This small molecule binds to this protein.
Small molecule (SMILES): [H]/N=C(\Nc1cccc(COC[C@@H]2C[C@H](OCc3cccc(N/C(=N\[H])c4cccs4)c3)CN2)c1)c1cccs1

Binding-site contacts:
Ligand atom C13 contacts residue VAL271 of chain 1.B at 3.7 Å (hydrophobic).
Ligand atom C16 contacts residue HEM1 of chain 1.H at 3.7 Å.
Ligand atom C03 contacts residue SER289 of chain 1.B at 3.7 Å.
Ligand atom C5' contacts residue TRP382 of chain 1.B at 3.4 Å (hydrophobic).
Ligand atom C11 contacts residue HEM1 of chain 1.H at 3.6 Å.
Ligand atom C04 contacts residue PRO269 of chain 1.B at 3.6 Å (hydrophobic).
Ligand atom N1' contacts residue HEM1 of chain 1.H at 3.4 Å (h-bond).
Ligand atom C26 contacts residue GLN411 of chain 1.B at 3.6 Å.
Ligand atom N07 contacts residue GLU296 of chain 1.B at 2.6 Å (salt-bridge).
Ligand atom C02 contacts residue SER289 of chain 1.B at 3.4 Å.
Ligand atom C17 contacts residue HEM1 of chain 1.H at 3.6 Å.
Ligand atom C14 contacts residue VAL271 of chain 1.B at 3.4 Å (hydrophobic).
Ligand atom S21 contacts residue GLN411 of chain 1.B at 3.5 Å (h-bond).
Ligand atom S01 contacts residue HEM1 of chain 1.H at 3.1 Å.
Ligand atom C06 contacts residue GLU296 of chain 1.B at 3.5 Å.
Ligand atom C14 contacts residue HEM1 of chain 1.H at 3.7 Å.
Ligand atom S01 contacts residue GLY290 of chain 1.B at 3.7 Å.
Ligand atom C02 contacts residue HEM1 of chain 1.H at 3.5 Å.
Ligand atom C15 contacts residue HEM1 of chain 1.H at 3.5 Å.
Ligand atom O18 contacts residue HEM1 of chain 1.H at 3.8 Å.
Ligand atom N28 contacts residue GLN411 of chain 1.B at 3.1 Å (h-bond).
Ligand atom C5' contacts residue HEM1 of chain 1.H at 3.5 Å.
Ligand atom C02 contacts residue PHE288 of chain 1.B at 3.7 Å (hydrophobic).
Ligand atom C13 contacts residue HEM1 of chain 1.H at 3.5 Å.
Ligand atom N08 contacts residue TRP291 of chain 1.B at 2.9 Å (h-bond).
Ligand atom N1' contacts residue TRP382 of chain 1.B at 3.7 Å.
Ligand atom C16 contacts residue GLU296 of chain 1.B at 3.5 Å.
Ligand atom C02 contacts residue GLY290 of chain 1.B at 3.1 Å.
Ligand atom N28 contacts residue ASP413 of chain 1.B at 3.4 Å (salt-bridge).
Ligand atom C03 contacts residue GLY290 of chain 1.B at 3.8 Å.
Ligand atom N08 contacts residue HEM1 of chain 1.H at 3.8 Å.
Ligand atom C5' contacts residue TYR410 of chain 1.B at 3.5 Å (hydrophobic).
Ligand atom C11 contacts residue GLU296 of chain 1.B at 3.3 Å.
Ligand atom C15 contacts residue VAL271 of chain 1.B at 3.6 Å (hydrophobic).
Ligand atom C03 contacts residue PHE288 of chain 1.B at 3.5 Å (hydrophobic).
Ligand atom C34 contacts residue TRP10 of chain 1.A at 3.5 Å (hydrophobic).
Ligand atom C03 contacts residue PRO269 of chain 1.B at 3.4 Å (hydrophobic).
Ligand atom C04 contacts residue VAL271 of chain 1.B at 3.7 Å (hydrophobic).
Ligand atom N08 contacts residue GLU296 of chain 1.B at 2.9 Å (salt-bridge).
Ligand atom C12 contacts residue HEM1 of chain 1.H at 3.5 Å.

Sequence of chain 1.B:
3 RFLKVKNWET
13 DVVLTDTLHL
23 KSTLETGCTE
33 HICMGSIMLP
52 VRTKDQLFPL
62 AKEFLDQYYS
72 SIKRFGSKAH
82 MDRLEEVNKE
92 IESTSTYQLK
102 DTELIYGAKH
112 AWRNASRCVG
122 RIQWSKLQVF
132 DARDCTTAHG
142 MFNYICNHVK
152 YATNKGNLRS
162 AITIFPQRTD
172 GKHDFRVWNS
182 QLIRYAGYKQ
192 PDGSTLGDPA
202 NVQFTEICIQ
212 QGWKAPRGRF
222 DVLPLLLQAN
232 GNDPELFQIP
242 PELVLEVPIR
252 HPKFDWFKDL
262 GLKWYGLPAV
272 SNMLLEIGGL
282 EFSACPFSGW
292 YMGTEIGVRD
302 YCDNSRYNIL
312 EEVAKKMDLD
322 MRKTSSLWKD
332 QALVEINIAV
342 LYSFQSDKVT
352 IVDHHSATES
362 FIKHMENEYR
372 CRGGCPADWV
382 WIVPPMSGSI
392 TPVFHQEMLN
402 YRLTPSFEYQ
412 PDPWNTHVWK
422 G

Sequence of chain 1.A:
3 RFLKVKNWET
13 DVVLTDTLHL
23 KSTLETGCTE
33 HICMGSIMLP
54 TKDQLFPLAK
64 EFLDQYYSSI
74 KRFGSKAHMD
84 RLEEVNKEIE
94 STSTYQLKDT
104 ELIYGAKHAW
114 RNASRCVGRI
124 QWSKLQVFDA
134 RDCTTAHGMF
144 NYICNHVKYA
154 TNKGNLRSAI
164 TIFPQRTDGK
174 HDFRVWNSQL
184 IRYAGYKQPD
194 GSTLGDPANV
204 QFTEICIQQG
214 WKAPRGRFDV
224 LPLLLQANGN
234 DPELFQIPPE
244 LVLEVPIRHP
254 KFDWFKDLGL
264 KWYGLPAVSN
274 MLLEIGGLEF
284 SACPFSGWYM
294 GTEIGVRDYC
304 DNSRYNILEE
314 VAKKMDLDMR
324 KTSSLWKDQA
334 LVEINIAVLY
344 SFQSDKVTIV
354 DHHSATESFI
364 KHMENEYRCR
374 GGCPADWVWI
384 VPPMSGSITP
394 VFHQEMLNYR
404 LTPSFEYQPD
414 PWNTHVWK